Binding-site contacts:
Ligand atom O5 contacts residue ASN573 of chain 1.D at 2.4 Å (h-bond).
Ligand atom C6 contacts residue ASN573 of chain 1.D at 4.5 Å.
Ligand atom C3 contacts residue ASN573 of chain 1.D at 3.7 Å.
Ligand atom C1 contacts residue ASN573 of chain 1.D at 1.4 Å.
Ligand atom O3 contacts residue ASN573 of chain 1.D at 4.2 Å.
Ligand atom O6 contacts residue ASN573 of chain 1.D at 4.4 Å.
Ligand atom C5 contacts residue ASN573 of chain 1.D at 3.6 Å.
Ligand atom C4 contacts residue ASN573 of chain 1.D at 4.2 Å.
Ligand atom C2 contacts residue ASN573 of chain 1.D at 2.4 Å.
Ligand atom C7 contacts residue ASN573 of chain 1.D at 4.2 Å.
Ligand atom N2 contacts residue ASN573 of chain 1.D at 3.1 Å (h-bond).

Sequence of chain 1.D:
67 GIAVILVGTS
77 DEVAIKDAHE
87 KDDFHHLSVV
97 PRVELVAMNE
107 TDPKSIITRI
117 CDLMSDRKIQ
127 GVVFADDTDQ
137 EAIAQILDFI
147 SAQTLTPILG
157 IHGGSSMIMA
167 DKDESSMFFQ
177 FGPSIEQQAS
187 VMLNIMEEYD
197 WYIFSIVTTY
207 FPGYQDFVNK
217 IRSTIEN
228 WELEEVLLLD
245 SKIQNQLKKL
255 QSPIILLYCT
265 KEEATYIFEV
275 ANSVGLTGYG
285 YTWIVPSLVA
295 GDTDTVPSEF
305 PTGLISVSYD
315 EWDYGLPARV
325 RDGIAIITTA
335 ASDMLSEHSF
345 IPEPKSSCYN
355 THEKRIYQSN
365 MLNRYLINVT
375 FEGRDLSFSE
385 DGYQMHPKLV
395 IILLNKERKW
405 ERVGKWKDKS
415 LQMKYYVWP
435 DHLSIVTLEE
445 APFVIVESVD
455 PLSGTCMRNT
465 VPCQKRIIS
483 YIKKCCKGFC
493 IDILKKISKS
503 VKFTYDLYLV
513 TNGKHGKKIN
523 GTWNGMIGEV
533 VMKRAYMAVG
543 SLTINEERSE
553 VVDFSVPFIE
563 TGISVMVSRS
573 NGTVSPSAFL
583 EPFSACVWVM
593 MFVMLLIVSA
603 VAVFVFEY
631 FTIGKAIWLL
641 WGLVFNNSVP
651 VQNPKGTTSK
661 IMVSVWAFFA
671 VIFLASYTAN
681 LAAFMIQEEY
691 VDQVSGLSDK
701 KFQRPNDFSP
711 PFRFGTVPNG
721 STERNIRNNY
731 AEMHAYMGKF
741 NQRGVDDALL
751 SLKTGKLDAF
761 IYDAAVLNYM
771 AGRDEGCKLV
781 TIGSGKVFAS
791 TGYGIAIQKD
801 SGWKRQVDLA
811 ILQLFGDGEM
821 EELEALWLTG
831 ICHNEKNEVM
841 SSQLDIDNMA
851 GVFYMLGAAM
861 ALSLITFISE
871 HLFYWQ

The protein below binds the small molecule below.
Small molecule (SMILES): CC(=O)N[C@@H]1[C@@H](O)[C@H](O)[C@@H](CO)O[C@H]1O